Binding-site contacts:
Ligand atom O6 contacts residue LYS411 of chain 1.B at 4.1 Å.
Ligand atom C2 contacts residue ASP92 of chain 1.B at 4.3 Å.
Ligand atom C5 contacts residue GLU415 of chain 1.B at 3.5 Å.
Ligand atom C2 contacts residue GLU95 of chain 1.B at 4.3 Å.
Ligand atom O3 contacts residue ARG94 of chain 1.B at 3.8 Å.
Ligand atom C3 contacts residue LYS98 of chain 1.B at 3.6 Å.
Ligand atom O3 contacts residue GLU95 of chain 1.B at 2.4 Å (salt-bridge).
Ligand atom O4 contacts residue GLU95 of chain 1.B at 4.2 Å.
Ligand atom C6 contacts residue LYS411 of chain 1.B at 3.6 Å.
Ligand atom O6 contacts residue ARG94 of chain 1.B at 3.3 Å (salt-bridge).
Ligand atom O6 contacts residue TRP430 of chain 1.B at 3.2 Å (h-bond).
Ligand atom O6 contacts residue PHE432 of chain 1.B at 3.9 Å.
Ligand atom O1 contacts residue TRP40 of chain 1.B at 3.3 Å.
Ligand atom O6 contacts residue GLU415 of chain 1.B at 2.8 Å (salt-bridge).
Ligand atom O4 contacts residue GLU429 of chain 1.B at 3.0 Å (salt-bridge).
Ligand atom C1 contacts residue VAL37 of chain 1.B at 3.5 Å (hydrophobic).
Ligand atom O6 contacts residue GLU429 of chain 1.B at 3.0 Å.
Ligand atom C6 contacts residue TRP430 of chain 1.B at 3.3 Å (hydrophobic).
Ligand atom C1 contacts residue ASP92 of chain 1.B at 4.2 Å.
Ligand atom O1 contacts residue VAL37 of chain 1.B at 4.0 Å.
Ligand atom C4 contacts residue LYS98 of chain 1.B at 3.3 Å.
Ligand atom C2 contacts residue ARG94 of chain 1.B at 4.0 Å.
Ligand atom O4 contacts residue LYS98 of chain 1.B at 2.6 Å (salt-bridge).
Ligand atom C4 contacts residue LYS411 of chain 1.B at 3.8 Å.
Ligand atom O4 contacts residue LYS411 of chain 1.B at 3.0 Å (salt-bridge).
Ligand atom O1 contacts residue PRO75 of chain 1.B at 4.3 Å.
Ligand atom O3 contacts residue VAL37 of chain 1.B at 4.2 Å.
Ligand atom O2 contacts residue ASP92 of chain 1.B at 4.2 Å.
Ligand atom O2 contacts residue GLU95 of chain 1.B at 3.9 Å.
Ligand atom C4 contacts residue GLU429 of chain 1.B at 3.9 Å.
Ligand atom O5 contacts residue ARG94 of chain 1.B at 3.6 Å.
Ligand atom C1 contacts residue ARG94 of chain 1.B at 3.9 Å.
Ligand atom C1 contacts residue TRP40 of chain 1.B at 4.3 Å (hydrophobic).
Ligand atom C5 contacts residue LYS411 of chain 1.B at 3.8 Å.
Ligand atom O6 contacts residue TRP430 of chain 1.B at 3.5 Å (h-bond).
Ligand atom C6 contacts residue GLU415 of chain 1.B at 3.3 Å.
Ligand atom O3 contacts residue LYS98 of chain 1.B at 2.9 Å (salt-bridge).
Ligand atom C6 contacts residue GLU429 of chain 1.B at 4.2 Å.
Ligand atom C3 contacts residue GLU95 of chain 1.B at 3.3 Å.
Ligand atom C6 contacts residue ARG94 of chain 1.B at 4.1 Å.

Sequence of chain 1.B:
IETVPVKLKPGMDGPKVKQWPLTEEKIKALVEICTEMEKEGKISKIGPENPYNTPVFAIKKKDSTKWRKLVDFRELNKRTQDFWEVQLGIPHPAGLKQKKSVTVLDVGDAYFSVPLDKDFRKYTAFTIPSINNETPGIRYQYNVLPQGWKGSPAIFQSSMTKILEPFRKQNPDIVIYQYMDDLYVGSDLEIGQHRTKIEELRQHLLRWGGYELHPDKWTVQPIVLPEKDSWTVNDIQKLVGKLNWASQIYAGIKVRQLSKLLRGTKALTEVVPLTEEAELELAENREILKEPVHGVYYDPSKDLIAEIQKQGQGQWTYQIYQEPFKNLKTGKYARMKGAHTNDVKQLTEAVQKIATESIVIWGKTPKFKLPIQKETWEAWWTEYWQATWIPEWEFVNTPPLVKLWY

This small molecule binds to this protein.
Small molecule (SMILES): OC[C@H]1O[C@@](CO)(O[C@H]2O[C@H](CO)[C@@H](O)[C@H](O)[C@H]2O)[C@@H](O)[C@@H]1O